This small molecule binds to this protein.
Small molecule (SMILES): CC(=O)N[C@H]1CN[C@H](CO)[C@@H](O)[C@@H]1O

Sequence of chain 1.A:
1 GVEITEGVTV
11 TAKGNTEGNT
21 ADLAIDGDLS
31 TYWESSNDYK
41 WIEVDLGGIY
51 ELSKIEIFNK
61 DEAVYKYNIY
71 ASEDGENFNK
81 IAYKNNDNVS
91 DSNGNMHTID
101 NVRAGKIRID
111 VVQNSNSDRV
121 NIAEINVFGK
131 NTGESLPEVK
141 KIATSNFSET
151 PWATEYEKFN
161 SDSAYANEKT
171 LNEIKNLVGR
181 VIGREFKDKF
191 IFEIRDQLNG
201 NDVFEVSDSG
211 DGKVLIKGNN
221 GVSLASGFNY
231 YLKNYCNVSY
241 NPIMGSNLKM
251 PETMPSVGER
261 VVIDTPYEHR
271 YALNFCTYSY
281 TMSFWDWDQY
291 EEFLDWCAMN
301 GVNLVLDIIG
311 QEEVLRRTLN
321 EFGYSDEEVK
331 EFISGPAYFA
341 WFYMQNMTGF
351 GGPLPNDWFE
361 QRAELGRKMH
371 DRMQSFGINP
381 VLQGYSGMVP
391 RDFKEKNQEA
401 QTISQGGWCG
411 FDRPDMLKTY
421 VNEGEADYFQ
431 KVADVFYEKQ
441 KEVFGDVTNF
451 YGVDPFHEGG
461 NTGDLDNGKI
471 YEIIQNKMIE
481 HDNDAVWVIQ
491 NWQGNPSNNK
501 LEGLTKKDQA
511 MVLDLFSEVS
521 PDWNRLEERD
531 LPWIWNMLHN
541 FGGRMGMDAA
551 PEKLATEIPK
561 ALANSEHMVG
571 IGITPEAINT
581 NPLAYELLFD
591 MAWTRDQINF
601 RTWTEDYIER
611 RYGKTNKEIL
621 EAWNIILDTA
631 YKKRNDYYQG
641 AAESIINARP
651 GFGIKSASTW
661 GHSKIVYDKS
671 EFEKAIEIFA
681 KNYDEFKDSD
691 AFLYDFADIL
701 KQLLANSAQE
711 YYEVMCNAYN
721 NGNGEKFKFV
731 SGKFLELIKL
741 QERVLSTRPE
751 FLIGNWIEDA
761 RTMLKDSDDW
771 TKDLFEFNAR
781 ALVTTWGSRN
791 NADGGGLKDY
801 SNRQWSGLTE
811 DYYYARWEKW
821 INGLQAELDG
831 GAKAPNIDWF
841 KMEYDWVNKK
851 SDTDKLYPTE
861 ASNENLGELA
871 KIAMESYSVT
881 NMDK

Binding-site contacts:
Ligand atom O7 contacts residue TYR800 of chain 1.A at 3.3 Å.
Ligand atom C7 contacts residue TYR280 of chain 1.A at 3.4 Å (hydrophobic).
Ligand atom C7 contacts residue TRP341 of chain 1.A at 3.5 Å (hydrophobic).
Ligand atom N2 contacts residue GOL1 of chain 1.D at 2.7 Å (h-bond).
Ligand atom O7 contacts residue TRP341 of chain 1.A at 3.4 Å.
Ligand atom N2 contacts residue TYR800 of chain 1.A at 3.9 Å.
Ligand atom C4 contacts residue CYS276 of chain 1.A at 3.9 Å (hydrophobic).
Ligand atom O6 contacts residue LEU515 of chain 1.A at 3.9 Å.
Ligand atom C1 contacts residue GLU576 of chain 1.A at 3.3 Å.
Ligand atom O6 contacts residue GLU576 of chain 1.A at 2.5 Å (salt-bridge).
Ligand atom C1 contacts residue GOL1 of chain 1.D at 3.7 Å.
Ligand atom C6 contacts residue GLU576 of chain 1.A at 3.3 Å.
Ligand atom C8 contacts residue LEU797 of chain 1.A at 3.4 Å (hydrophobic).
Ligand atom C8 contacts residue GOL1 of chain 1.D at 3.6 Å.
Ligand atom C8 contacts residue TYR280 of chain 1.A at 3.5 Å (hydrophobic).
Ligand atom O7 contacts residue TYR280 of chain 1.A at 2.5 Å (h-bond).
Ligand atom N5 contacts residue GLU576 of chain 1.A at 2.5 Å (salt-bridge).
Ligand atom C7 contacts residue TYR800 of chain 1.A at 3.6 Å (hydrophobic).
Ligand atom O6 contacts residue ASN274 of chain 1.A at 3.1 Å (h-bond).
Ligand atom C7 contacts residue GOL1 of chain 1.D at 3.6 Å.
Ligand atom N5 contacts residue TRP492 of chain 1.A at 3.9 Å.
Ligand atom C2 contacts residue GLU576 of chain 1.A at 3.5 Å.
Ligand atom O4 contacts residue HIS457 of chain 1.A at 2.6 Å (h-bond).
Ligand atom O3 contacts residue MET344 of chain 1.A at 3.5 Å.
Ligand atom C5 contacts residue TRP492 of chain 1.A at 3.6 Å (hydrophobic).
Ligand atom C6 contacts residue LEU515 of chain 1.A at 3.8 Å (hydrophobic).
Ligand atom C1 contacts residue TYR800 of chain 1.A at 3.2 Å (hydrophobic).
Ligand atom N5 contacts residue TYR800 of chain 1.A at 3.8 Å.
Ligand atom C3 contacts residue GOL1 of chain 1.D at 3.7 Å.
Ligand atom C6 contacts residue TRP492 of chain 1.A at 3.5 Å (hydrophobic).
Ligand atom C2 contacts residue GOL1 of chain 1.D at 3.5 Å.
Ligand atom C5 contacts residue GLU458 of chain 1.A at 3.6 Å.
Ligand atom C5 contacts residue GLU576 of chain 1.A at 3.3 Å.
Ligand atom C4 contacts residue GLU576 of chain 1.A at 3.7 Å.
Ligand atom C3 contacts residue GLU458 of chain 1.A at 3.7 Å.
Ligand atom O3 contacts residue TRP341 of chain 1.A at 2.9 Å (h-bond).
Ligand atom O3 contacts residue CYS276 of chain 1.A at 3.2 Å (h-bond).
Ligand atom C3 contacts residue CYS276 of chain 1.A at 3.9 Å (hydrophobic).
Ligand atom C1 contacts residue GLU458 of chain 1.A at 3.7 Å.
Ligand atom C2 contacts residue TYR800 of chain 1.A at 3.7 Å (hydrophobic).